Sequence of chain 1.B:
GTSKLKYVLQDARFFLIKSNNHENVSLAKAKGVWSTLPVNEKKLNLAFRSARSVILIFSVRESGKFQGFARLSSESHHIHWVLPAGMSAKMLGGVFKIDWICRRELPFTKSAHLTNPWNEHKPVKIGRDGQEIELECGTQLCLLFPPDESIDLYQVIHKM

The protein below binds the small molecule below.
Small molecule (SMILES): CNc1ncnc2c1ncn2[C@@H]1O[C@H](COP(=O)(O)O)[C@@H](O[P](=O)(O)OC[C@H]2O[C@@H](n3ccc(N)nc3=O)[C@H](O)[C@@H]2O)[C@H]1O

Binding-site contacts:
Ligand atom O4' contacts residue ARG132 of chain 1.B at 3.6 Å.
Ligand atom O2 contacts residue GLY131 of chain 1.B at 3.2 Å (h-bond).
Ligand atom C1' contacts residue LYS18 of chain 1.B at 3.6 Å.
Ligand atom C8 contacts residue LYS18 of chain 1.B at 3.5 Å.
Ligand atom O2' contacts residue LYS18 of chain 1.B at 3.0 Å (salt-bridge).
Ligand atom N9 contacts residue LYS18 of chain 1.B at 3.3 Å (salt-bridge).
Ligand atom C1' contacts residue ASN20 of chain 1.B at 3.2 Å.
Ligand atom O2' contacts residue SER19 of chain 1.B at 3.6 Å (h-bond).
Ligand atom O4' contacts residue GLY131 of chain 1.B at 3.1 Å (h-bond).
Ligand atom N3 contacts residue ASN20 of chain 1.B at 3.2 Å (h-bond).
Ligand atom N6 contacts residue TRP34 of chain 1.B at 3.1 Å.
Ligand atom C1' contacts residue GLY131 of chain 1.B at 3.6 Å.
Ligand atom N6 contacts residue SER35 of chain 1.B at 2.6 Å (h-bond).
Ligand atom C2 contacts residue SER19 of chain 1.B at 3.5 Å.
Ligand atom C5' contacts residue ARG61 of chain 1.B at 3.5 Å.
Ligand atom O5' contacts residue ASP133 of chain 1.B at 3.5 Å (salt-bridge).
Ligand atom O2 contacts residue ARG132 of chain 1.B at 3.7 Å.
Ligand atom C3' contacts residue ARG61 of chain 1.B at 3.7 Å.
Ligand atom C9 contacts residue TRP85 of chain 1.B at 3.4 Å (hydrophobic).
Ligand atom C5' contacts residue LEU37 of chain 1.B at 3.8 Å (hydrophobic).
Ligand atom O3' contacts residue LYS18 of chain 1.B at 2.4 Å (salt-bridge).
Ligand atom OP2 contacts residue ASP133 of chain 1.B at 3.1 Å (salt-bridge).
Ligand atom O2' contacts residue ASN20 of chain 1.B at 3.3 Å (h-bond).
Ligand atom C9 contacts residue ASN24 of chain 1.B at 3.5 Å.
Ligand atom O3' contacts residue GLY131 of chain 1.B at 3.8 Å.
Ligand atom C3' contacts residue LYS18 of chain 1.B at 3.6 Å.
Ligand atom C4' contacts residue GLY131 of chain 1.B at 3.3 Å.
Ligand atom C9 contacts residue SER35 of chain 1.B at 3.2 Å.
Ligand atom O2 contacts residue ILE130 of chain 1.B at 3.5 Å.
Ligand atom C4' contacts residue ASN20 of chain 1.B at 3.6 Å.
Ligand atom O2' contacts residue ARG61 of chain 1.B at 3.7 Å.
Ligand atom C2 contacts residue ASN20 of chain 1.B at 3.7 Å.
Ligand atom N1 contacts residue ASN24 of chain 1.B at 2.8 Å (h-bond).
Ligand atom C2 contacts residue ASN24 of chain 1.B at 3.2 Å.
Ligand atom C2' contacts residue ASP133 of chain 1.B at 3.7 Å.
Ligand atom C8 contacts residue ASP133 of chain 1.B at 3.2 Å.
Ligand atom C6 contacts residue TRP34 of chain 1.B at 3.6 Å (hydrophobic).
Ligand atom O4' contacts residue ASN20 of chain 1.B at 3.2 Å (h-bond).
Ligand atom C4' contacts residue LYS18 of chain 1.B at 3.7 Å.
Ligand atom C2' contacts residue LYS18 of chain 1.B at 3.0 Å.